Binding-site contacts:
Ligand atom CE contacts residue ALA87 of chain 1.A at 2.8 Å (hydrophobic).
Ligand atom CG contacts residue PHE112 of chain 1.A at 3.2 Å (hydrophobic).
Ligand atom CA contacts residue GLY88 of chain 1.A at 3.2 Å.
Ligand atom CY contacts residue GLN84 of chain 1.A at 3.3 Å.
Ligand atom NZ contacts residue PHE67 of chain 1.A at 3.6 Å.
Ligand atom CY contacts residue TRP86 of chain 1.A at 3.4 Å (hydrophobic).
Ligand atom CX contacts residue THR66 of chain 1.A at 3.4 Å.
Ligand atom N contacts residue ALA87 of chain 1.A at 3.6 Å.
Ligand atom CH contacts residue PHE67 of chain 1.A at 3.6 Å (hydrophobic).
Ligand atom OH contacts residue GLY85 of chain 1.A at 3.2 Å.
Ligand atom CY contacts residue PHE67 of chain 1.A at 3.4 Å (hydrophobic).
Ligand atom OH contacts residue TRP86 of chain 1.A at 3.0 Å (h-bond).
Ligand atom O contacts residue GLY88 of chain 1.A at 3.0 Å (h-bond).
Ligand atom C contacts residue GLY88 of chain 1.A at 3.4 Å.
Ligand atom CE contacts residue PHE89 of chain 1.A at 3.7 Å (hydrophobic).
Ligand atom N contacts residue GLY88 of chain 1.A at 2.6 Å (h-bond).
Ligand atom OH contacts residue ALA87 of chain 1.A at 3.7 Å.
Ligand atom CH contacts residue THR66 of chain 1.A at 3.6 Å.
Ligand atom CA contacts residue PHE112 of chain 1.A at 3.3 Å (hydrophobic).
Ligand atom CG contacts residue GLY88 of chain 1.A at 3.2 Å.
Ligand atom CD contacts residue ALA87 of chain 1.A at 3.5 Å (hydrophobic).
Ligand atom OE1 contacts residue LEU113 of chain 1.A at 3.7 Å.
Ligand atom NH2 contacts residue ASP109 of chain 1.A at 2.9 Å (salt-bridge).
Ligand atom O contacts residue PHE112 of chain 1.A at 3.1 Å.
Ligand atom CB contacts residue PHE112 of chain 1.A at 3.1 Å (hydrophobic).
Ligand atom CA contacts residue GLY88 of chain 1.A at 3.7 Å.
Ligand atom O contacts residue HIS64 of chain 1.A at 3.0 Å (h-bond).
Ligand atom O contacts residue LEU113 of chain 1.A at 3.2 Å (h-bond).
Ligand atom CZ contacts residue ASP109 of chain 1.A at 3.5 Å.
Ligand atom CB contacts residue TRP86 of chain 1.A at 3.5 Å (hydrophobic).
Ligand atom CB contacts residue GLY88 of chain 1.A at 3.7 Å.
Ligand atom CH3 contacts residue PHE67 of chain 1.A at 3.6 Å (hydrophobic).
Ligand atom CG contacts residue ALA87 of chain 1.A at 3.0 Å (hydrophobic).
Ligand atom CX contacts residue TRP86 of chain 1.A at 3.4 Å (hydrophobic).
Ligand atom NH1 contacts residue ASP109 of chain 1.A at 2.9 Å (salt-bridge).
Ligand atom NZ contacts residue THR66 of chain 1.A at 2.8 Å (h-bond).
Ligand atom CX contacts residue PHE67 of chain 1.A at 3.6 Å (hydrophobic).
Ligand atom CH3 contacts residue GLN84 of chain 1.A at 3.7 Å.
Ligand atom NH2 contacts residue PRO90 of chain 1.A at 3.4 Å.
Ligand atom C contacts residue ALA87 of chain 1.A at 3.5 Å (hydrophobic).

The protein below binds the small molecule below.
Small molecule (SMILES): C/C=C/C(=O)NCCCC[C@H](NC(=O)[C@H](CCCN=C(N)N)NC(=O)[C@H](C)NC(=O)[C@@H](NC(=O)[C@H](CCC(N)=O)NC(C)=O)[C@@H](C)O)C(=O)N[C@H](C=O)CO

Sequence of chain 1.A:
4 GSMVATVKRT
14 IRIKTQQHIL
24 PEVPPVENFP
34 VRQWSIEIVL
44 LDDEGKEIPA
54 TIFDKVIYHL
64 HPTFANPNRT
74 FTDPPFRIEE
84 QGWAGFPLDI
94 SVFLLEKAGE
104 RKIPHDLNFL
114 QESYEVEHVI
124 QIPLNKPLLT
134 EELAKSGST